Sequence of chain 1.A:
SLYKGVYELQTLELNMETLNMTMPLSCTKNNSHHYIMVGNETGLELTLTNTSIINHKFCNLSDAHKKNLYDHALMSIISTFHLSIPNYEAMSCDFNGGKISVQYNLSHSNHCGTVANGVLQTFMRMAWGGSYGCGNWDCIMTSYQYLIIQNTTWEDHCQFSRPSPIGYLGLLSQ

A small-molecule ligand and the protein it binds are described below.
Small molecule (SMILES): CC(=O)N[C@H]1[C@H](O[C@H]2[C@H](O)[C@@H](NC(C)=O)CO[C@@H]2CO)O[C@H](CO)[C@@H](O)[C@@H]1O

Binding-site contacts:
Ligand atom O6 contacts residue LYS161 of chain 1.A at 4.0 Å.
Ligand atom C5 contacts residue LYS161 of chain 1.A at 3.5 Å.
Ligand atom C6 contacts residue LYS161 of chain 1.A at 3.9 Å.
Ligand atom O7 contacts residue THR225 of chain 1.A at 3.4 Å.
Ligand atom O7 contacts residue ASN224 of chain 1.A at 4.0 Å.
Ligand atom C7 contacts residue GLY160 of chain 1.A at 3.6 Å.
Ligand atom O7 contacts residue GLY160 of chain 1.A at 3.0 Å (h-bond).
Ligand atom O7 contacts residue LYS161 of chain 1.A at 3.2 Å (salt-bridge).
Ligand atom C6 contacts residue GLY160 of chain 1.A at 3.6 Å.
Ligand atom O7 contacts residue THR226 of chain 1.A at 3.4 Å (h-bond).
Ligand atom C4 contacts residue LYS161 of chain 1.A at 4.3 Å.
Ligand atom C1 contacts residue THR225 of chain 1.A at 4.4 Å.
Ligand atom O4 contacts residue LYS161 of chain 1.A at 4.0 Å.
Ligand atom C4 contacts residue ASN224 of chain 1.A at 4.3 Å.
Ligand atom C5 contacts residue GLY160 of chain 1.A at 3.7 Å.
Ligand atom C7 contacts residue THR225 of chain 1.A at 3.5 Å.
Ligand atom C1 contacts residue LYS161 of chain 1.A at 4.4 Å.
Ligand atom C8 contacts residue GLY160 of chain 1.A at 3.4 Å.
Ligand atom C3 contacts residue LYS161 of chain 1.A at 4.0 Å.
Ligand atom C8 contacts residue ASN224 of chain 1.A at 3.5 Å.
Ligand atom O5 contacts residue GLY160 of chain 1.A at 4.2 Å.
Ligand atom C8 contacts residue THR226 of chain 1.A at 4.5 Å.
Ligand atom C7 contacts residue THR226 of chain 1.A at 4.1 Å.
Ligand atom C7 contacts residue ASN224 of chain 1.A at 3.7 Å.
Ligand atom N2 contacts residue THR225 of chain 1.A at 4.1 Å.
Ligand atom C1 contacts residue ASN224 of chain 1.A at 1.4 Å.
Ligand atom C8 contacts residue THR225 of chain 1.A at 3.5 Å.
Ligand atom O5 contacts residue ASN224 of chain 1.A at 2.4 Å (h-bond).
Ligand atom C2 contacts residue ASN224 of chain 1.A at 2.7 Å.
Ligand atom O6 contacts residue GLY160 of chain 1.A at 3.4 Å.
Ligand atom O5 contacts residue LYS161 of chain 1.A at 4.4 Å.
Ligand atom C5 contacts residue ASN224 of chain 1.A at 3.6 Å.
Ligand atom C7 contacts residue LYS161 of chain 1.A at 4.3 Å.
Ligand atom O7 contacts residue GLY159 of chain 1.A at 4.1 Å.
Ligand atom C3 contacts residue ASN224 of chain 1.A at 3.8 Å.
Ligand atom N2 contacts residue ASN224 of chain 1.A at 3.0 Å (h-bond).